Sequence of chain 1.B:
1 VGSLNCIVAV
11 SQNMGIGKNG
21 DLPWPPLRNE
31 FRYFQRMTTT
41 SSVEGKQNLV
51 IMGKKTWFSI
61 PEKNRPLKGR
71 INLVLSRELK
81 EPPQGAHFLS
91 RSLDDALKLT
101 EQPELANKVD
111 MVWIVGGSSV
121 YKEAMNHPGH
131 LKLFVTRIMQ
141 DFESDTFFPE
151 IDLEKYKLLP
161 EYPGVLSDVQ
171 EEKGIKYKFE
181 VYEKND

Binding-site contacts:
Ligand atom CAK contacts residue NDP1 of chain 1.I at 3.5 Å.
Ligand atom N3 contacts residue GLU30 of chain 1.B at 2.8 Å (salt-bridge).
Ligand atom CAW contacts residue PHE31 of chain 1.B at 3.2 Å (hydrophobic).
Ligand atom C6 contacts residue PHE34 of chain 1.B at 3.4 Å (hydrophobic).
Ligand atom N1 contacts residue VAL8 of chain 1.B at 3.4 Å (h-bond).
Ligand atom NAH contacts residue GLU30 of chain 1.B at 2.8 Å (salt-bridge).
Ligand atom C5 contacts residue PHE34 of chain 1.B at 3.6 Å (hydrophobic).
Ligand atom CAZ contacts residue PHE34 of chain 1.B at 3.7 Å (hydrophobic).
Ligand atom NAJ contacts residue PHE34 of chain 1.B at 3.5 Å.
Ligand atom C2 contacts residue ALA9 of chain 1.B at 3.7 Å (hydrophobic).
Ligand atom NAJ contacts residue NDP1 of chain 1.I at 3.6 Å (h-bond).
Ligand atom N1 contacts residue PHE34 of chain 1.B at 3.6 Å.
Ligand atom NAH contacts residue ALA9 of chain 1.B at 3.7 Å.
Ligand atom N1 contacts residue NDP1 of chain 1.I at 3.5 Å (h-bond).
Ligand atom CAL contacts residue NDP1 of chain 1.I at 3.4 Å.
Ligand atom NAX contacts residue PHE31 of chain 1.B at 3.6 Å.
Ligand atom C6 contacts residue ILE7 of chain 1.B at 3.7 Å (hydrophobic).
Ligand atom CBB contacts residue SER59 of chain 1.B at 3.2 Å.
Ligand atom CAV contacts residue PHE31 of chain 1.B at 3.5 Å (hydrophobic).
Ligand atom CAI contacts residue GLU30 of chain 1.B at 3.7 Å.
Ligand atom C4 contacts residue GLU30 of chain 1.B at 3.7 Å.
Ligand atom CAM contacts residue NDP1 of chain 1.I at 3.6 Å.
Ligand atom CAY contacts residue ASN64 of chain 1.B at 3.7 Å.
Ligand atom C6 contacts residue NDP1 of chain 1.I at 3.3 Å.
Ligand atom NAH contacts residue VAL8 of chain 1.B at 3.4 Å (h-bond).
Ligand atom CAY contacts residue PRO61 of chain 1.B at 3.7 Å (hydrophobic).
Ligand atom C2 contacts residue VAL8 of chain 1.B at 3.7 Å (hydrophobic).
Ligand atom NAJ contacts residue ILE7 of chain 1.B at 3.0 Å (h-bond).
Ligand atom CBB contacts residue ASP21 of chain 1.B at 3.4 Å.
Ligand atom CAP contacts residue SER59 of chain 1.B at 3.6 Å.
Ligand atom NAJ contacts residue VAL115 of chain 1.B at 3.4 Å (h-bond).
Ligand atom CAA contacts residue PRO61 of chain 1.B at 3.4 Å (hydrophobic).
Ligand atom NAX contacts residue ASN64 of chain 1.B at 3.6 Å (h-bond).
Ligand atom NAJ contacts residue TYR121 of chain 1.B at 3.7 Å.
Ligand atom NAH contacts residue THR136 of chain 1.B at 3.6 Å (h-bond).
Ligand atom C2 contacts residue GLU30 of chain 1.B at 3.6 Å.
Ligand atom N1 contacts residue ILE7 of chain 1.B at 3.5 Å.
Ligand atom C5 contacts residue NDP1 of chain 1.I at 3.5 Å.
Ligand atom OBA contacts residue SER59 of chain 1.B at 3.5 Å (h-bond).
Ligand atom CAZ contacts residue PHE31 of chain 1.B at 3.7 Å (hydrophobic).

The protein below binds the small molecule below.
Small molecule (SMILES): CCc1nc(N)nc(N)c1C#C[C@H](C)c1cc(OC)cc(-c2ccncc2)c1